Binding-site contacts:
Ligand atom C7 contacts residue ASN163 of chain 1.A at 3.4 Å.
Ligand atom C8 contacts residue ASN163 of chain 1.A at 4.5 Å.
Ligand atom O7 contacts residue ASN163 of chain 1.A at 3.5 Å (h-bond).
Ligand atom C5 contacts residue ASN163 of chain 1.A at 3.7 Å.
Ligand atom C2 contacts residue ASN163 of chain 1.A at 2.5 Å.
Ligand atom N2 contacts residue ASN163 of chain 1.A at 2.9 Å (h-bond).
Ligand atom C1 contacts residue ASN163 of chain 1.A at 1.4 Å.
Ligand atom O5 contacts residue ASN163 of chain 1.A at 2.4 Å (h-bond).
Ligand atom C4 contacts residue ASN163 of chain 1.A at 4.2 Å.
Ligand atom C3 contacts residue ASN163 of chain 1.A at 3.8 Å.
Ligand atom C8 contacts residue PRO162 of chain 1.A at 4.2 Å (hydrophobic).

A small-molecule ligand and the protein it binds are described below.
Small molecule (SMILES): CC(=O)N[C@@H]1[C@@H](O)[C@H](O)[C@@H](CO)O[C@H]1O

Sequence of chain 1.A:
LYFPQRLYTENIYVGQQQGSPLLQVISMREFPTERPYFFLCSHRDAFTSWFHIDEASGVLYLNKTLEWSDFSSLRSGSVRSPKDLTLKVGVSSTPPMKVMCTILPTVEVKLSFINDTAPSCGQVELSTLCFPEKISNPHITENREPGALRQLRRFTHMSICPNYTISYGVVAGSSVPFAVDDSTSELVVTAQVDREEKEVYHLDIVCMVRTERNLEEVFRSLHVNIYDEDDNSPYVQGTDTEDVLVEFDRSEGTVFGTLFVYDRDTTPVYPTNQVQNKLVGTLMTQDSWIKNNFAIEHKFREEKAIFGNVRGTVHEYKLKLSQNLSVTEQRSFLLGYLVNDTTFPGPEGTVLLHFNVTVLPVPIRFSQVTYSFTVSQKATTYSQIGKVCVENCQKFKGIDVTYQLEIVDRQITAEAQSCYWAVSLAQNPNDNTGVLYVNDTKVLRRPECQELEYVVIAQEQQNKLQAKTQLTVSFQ